Binding-site contacts:
Ligand atom O58 contacts residue ARG54 of chain 1.A at 2.7 Å (salt-bridge).
Ligand atom C27 contacts residue GLN110 of chain 1.A at 3.4 Å.
Ligand atom C40 contacts residue THR106 of chain 1.A at 3.6 Å.
Ligand atom O45 contacts residue ARG54 of chain 1.A at 3.4 Å.
Ligand atom C28 contacts residue GLN110 of chain 1.A at 3.3 Å.
Ligand atom C54 contacts residue ARG54 of chain 1.A at 3.2 Å.
Ligand atom C37 contacts residue ARG81 of chain 1.A at 3.6 Å.
Ligand atom C54 contacts residue GLN62 of chain 1.A at 3.4 Å.
Ligand atom C41 contacts residue GLN110 of chain 1.A at 3.6 Å.
Ligand atom C64 contacts residue SER58 of chain 1.A at 3.6 Å.
Ligand atom C55 contacts residue GLN62 of chain 1.A at 3.6 Å.
Ligand atom C08 contacts residue ARG54 of chain 1.A at 3.6 Å.
Ligand atom C29 contacts residue GLY71 of chain 1.A at 3.2 Å.
Ligand atom C42 contacts residue ASN101 of chain 1.A at 3.6 Å.
Ligand atom N25 contacts residue GLY71 of chain 1.A at 3.0 Å (h-bond).
Ligand atom O01 contacts residue TRP120 of chain 1.A at 3.0 Å (h-bond).
Ligand atom C32 contacts residue THR106 of chain 1.A at 3.4 Å.
Ligand atom O39 contacts residue THR106 of chain 1.A at 3.4 Å (h-bond).
Ligand atom C41 contacts residue ASN101 of chain 1.A at 3.5 Å.
Ligand atom C56 contacts residue PHE112 of chain 1.A at 3.4 Å (hydrophobic).
Ligand atom C02 contacts residue PHE59 of chain 1.A at 3.7 Å (hydrophobic).
Ligand atom C55 contacts residue PHE112 of chain 1.A at 3.5 Å (hydrophobic).
Ligand atom C50 contacts residue HIS125 of chain 1.A at 3.6 Å.
Ligand atom C50 contacts residue ARG54 of chain 1.A at 3.5 Å.
Ligand atom C27 contacts residue GLY71 of chain 1.A at 3.3 Å.
Ligand atom C29 contacts residue GLN110 of chain 1.A at 3.4 Å.
Ligand atom C14 contacts residue GLY71 of chain 1.A at 3.4 Å.
Ligand atom C64 contacts residue PRO57 of chain 1.A at 3.7 Å (hydrophobic).
Ligand atom N65 contacts residue PRO57 of chain 1.A at 2.8 Å (h-bond).
Ligand atom C28 contacts residue GLY71 of chain 1.A at 3.6 Å.
Ligand atom O43 contacts residue GLN62 of chain 1.A at 3.2 Å (h-bond).
Ligand atom C52 contacts residue ARG54 of chain 1.A at 3.5 Å.
Ligand atom C15 contacts residue GLY71 of chain 1.A at 3.3 Å.
Ligand atom O39 contacts residue GLY108 of chain 1.A at 3.4 Å (h-bond).
Ligand atom C26 contacts residue ASN101 of chain 1.A at 3.2 Å.
Ligand atom C57 contacts residue HIS125 of chain 1.A at 3.6 Å.
Ligand atom C51 contacts residue ARG54 of chain 1.A at 3.1 Å.
Ligand atom N53 contacts residue ASN101 of chain 1.A at 3.0 Å (h-bond).
Ligand atom N59 contacts residue PHE59 of chain 1.A at 3.4 Å.
Ligand atom C38 contacts residue SER80 of chain 1.A at 3.5 Å.

The protein below binds the small molecule below.
Small molecule (SMILES): NCCOCCNC(=O)[C@@H]1CCNC(=O)/C=C/C(=O)N2CCC[C@](Cc3ccccc3)(C2)C(=O)N[C@@H](Cc2ccc(C(=O)c3ccccc3)cc2)C(=O)NCc2ccccc2CC(=O)N1

Sequence of chain 1.A:
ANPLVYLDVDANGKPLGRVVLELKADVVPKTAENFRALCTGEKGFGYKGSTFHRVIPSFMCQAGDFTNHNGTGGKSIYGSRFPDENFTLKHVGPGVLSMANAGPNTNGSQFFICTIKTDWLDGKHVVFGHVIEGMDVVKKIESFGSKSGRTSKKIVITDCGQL